Sequence of chain 1.A:
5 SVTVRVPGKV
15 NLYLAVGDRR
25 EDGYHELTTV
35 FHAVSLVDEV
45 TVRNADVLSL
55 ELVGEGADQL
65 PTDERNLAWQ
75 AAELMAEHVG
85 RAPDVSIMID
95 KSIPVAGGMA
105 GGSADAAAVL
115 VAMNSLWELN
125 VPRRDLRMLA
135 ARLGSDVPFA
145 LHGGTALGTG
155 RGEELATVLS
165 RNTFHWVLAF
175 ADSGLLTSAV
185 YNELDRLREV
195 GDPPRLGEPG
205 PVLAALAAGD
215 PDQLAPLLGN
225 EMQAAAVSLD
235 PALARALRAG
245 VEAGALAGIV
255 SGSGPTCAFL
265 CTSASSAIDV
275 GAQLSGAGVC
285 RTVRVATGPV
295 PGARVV

Binding-site contacts:
Ligand atom N3B contacts residue GLY102 of chain 1.A at 3.2 Å.
Ligand atom PA contacts residue GLY105 of chain 1.A at 3.8 Å.
Ligand atom O2B contacts residue ALA100 of chain 1.A at 3.1 Å.
Ligand atom PG contacts residue ALA104 of chain 1.A at 3.6 Å.
Ligand atom C2 contacts residue ASN70 of chain 1.A at 3.7 Å.
Ligand atom PA contacts residue ALA100 of chain 1.A at 3.8 Å.
Ligand atom N6 contacts residue GLY106 of chain 1.A at 3.9 Å.
Ligand atom N7 contacts residue LEU64 of chain 1.A at 3.2 Å.
Ligand atom N6 contacts residue LEU56 of chain 1.A at 3.8 Å.
Ligand atom O2A contacts residue PRO98 of chain 1.A at 3.8 Å.
Ligand atom O3A contacts residue ALA104 of chain 1.A at 3.5 Å (h-bond).
Ligand atom N1 contacts residue GLY106 of chain 1.A at 3.5 Å.
Ligand atom PB contacts residue GLY102 of chain 1.A at 3.7 Å.
Ligand atom O1G contacts residue ALA104 of chain 1.A at 3.1 Å.
Ligand atom N3B contacts residue MET103 of chain 1.A at 3.2 Å (h-bond).
Ligand atom O2B contacts residue GLY101 of chain 1.A at 3.2 Å (h-bond).
Ligand atom C5 contacts residue GLY106 of chain 1.A at 3.6 Å.
Ligand atom C2 contacts residue LEU71 of chain 1.A at 3.0 Å (hydrophobic).
Ligand atom N3B contacts residue ALA104 of chain 1.A at 2.8 Å (h-bond).
Ligand atom O2A contacts residue ALA100 of chain 1.A at 2.9 Å (h-bond).
Ligand atom C2 contacts residue GLY106 of chain 1.A at 3.9 Å.
Ligand atom N1 contacts residue LEU71 of chain 1.A at 3.1 Å (h-bond).
Ligand atom O2G contacts residue GLY102 of chain 1.A at 3.2 Å (h-bond).
Ligand atom O3A contacts residue GLY105 of chain 1.A at 3.0 Å (h-bond).
Ligand atom O2G contacts residue ALA104 of chain 1.A at 3.5 Å (h-bond).
Ligand atom O5' contacts residue ALA100 of chain 1.A at 3.4 Å (h-bond).
Ligand atom C8 contacts residue LEU64 of chain 1.A at 3.0 Å (hydrophobic).
Ligand atom C6 contacts residue GLY106 of chain 1.A at 3.3 Å.
Ligand atom C5' contacts residue ALA100 of chain 1.A at 3.5 Å (hydrophobic).
Ligand atom O2A contacts residue VAL99 of chain 1.A at 3.4 Å.
Ligand atom O2B contacts residue GLY102 of chain 1.A at 2.9 Å (h-bond).
Ligand atom N6 contacts residue ASP109 of chain 1.A at 2.9 Å (salt-bridge).
Ligand atom O1G contacts residue ASP140 of chain 1.A at 3.7 Å.
Ligand atom N1 contacts residue ASN70 of chain 1.A at 2.6 Å (h-bond).
Ligand atom O1A contacts residue GLY105 of chain 1.A at 3.6 Å.
Ligand atom C5 contacts residue ASN70 of chain 1.A at 3.9 Å.
Ligand atom N6 contacts residue ASN70 of chain 1.A at 2.9 Å (h-bond).
Ligand atom O1A contacts residue GLY106 of chain 1.A at 2.8 Å (h-bond).
Ligand atom C6 contacts residue ASN70 of chain 1.A at 2.9 Å.
Ligand atom PB contacts residue ALA104 of chain 1.A at 3.7 Å.

A protein and the small-molecule ligand that binds it are described below.
Small molecule (SMILES): Nc1ncnc2c1ncn2[C@@H]1O[C@H](CO[P](=O)(O)O[P](=O)(O)NP(=O)(O)O)[C@@H](O)[C@H]1O